Binding-site contacts:
Ligand atom CB contacts residue ASN203 of chain 1.A at 3.3 Å.
Ligand atom P contacts residue TYR158 of chain 1.A at 3.7 Å.
Ligand atom CB contacts residue ASN203 of chain 1.A at 3.5 Å.
Ligand atom CE2 contacts residue ASN78 of chain 1.A at 3.5 Å.
Ligand atom OE1 contacts residue LYS150 of chain 1.A at 2.7 Å (salt-bridge).
Ligand atom O contacts residue LEU257 of chain 1.A at 3.5 Å.
Ligand atom CA contacts residue ASN254 of chain 1.A at 3.6 Å.
Ligand atom O contacts residue 6SP1 of chain 1.H at 3.0 Å (h-bond).
Ligand atom CA contacts residue ASN203 of chain 1.A at 3.6 Å.
Ligand atom O contacts residue VAL206 of chain 1.A at 3.2 Å.
Ligand atom CD contacts residue LEU250 of chain 1.A at 3.6 Å (hydrophobic).
Ligand atom O2P contacts residue ARG157 of chain 1.A at 2.8 Å (salt-bridge).
Ligand atom N contacts residue ASN254 of chain 1.A at 2.8 Å (h-bond).
Ligand atom O contacts residue LEU202 of chain 1.A at 3.6 Å.
Ligand atom O contacts residue ASN254 of chain 1.A at 2.8 Å (h-bond).
Ligand atom OE2 contacts residue GLY199 of chain 1.A at 3.7 Å.
Ligand atom N contacts residue GLU210 of chain 1.A at 3.4 Å (salt-bridge).
Ligand atom O2P contacts residue TYR158 of chain 1.A at 2.6 Å (h-bond).
Ligand atom CG contacts residue LEU250 of chain 1.A at 3.7 Å (hydrophobic).
Ligand atom CB contacts residue GLU210 of chain 1.A at 3.5 Å.
Ligand atom CB contacts residue ASN254 of chain 1.A at 3.6 Å.
Ligand atom O1P contacts residue ARG157 of chain 1.A at 2.8 Å (salt-bridge).
Ligand atom CA contacts residue ASN254 of chain 1.A at 3.7 Å.
Ligand atom C contacts residue ASN254 of chain 1.A at 3.7 Å.
Ligand atom CD2 contacts residue ASN78 of chain 1.A at 3.7 Å.
Ligand atom N contacts residue LEU202 of chain 1.A at 3.4 Å.
Ligand atom CD1 contacts residue ASN254 of chain 1.A at 3.4 Å.
Ligand atom C contacts residue LEU202 of chain 1.A at 3.5 Å (hydrophobic).
Ligand atom O1P contacts residue ARG84 of chain 1.A at 2.9 Å (salt-bridge).
Ligand atom CD contacts residue LYS150 of chain 1.A at 3.5 Å.
Ligand atom O3P contacts residue ARG84 of chain 1.A at 2.9 Å (salt-bridge).
Ligand atom OG contacts residue GLU210 of chain 1.A at 3.6 Å (salt-bridge).
Ligand atom P contacts residue ARG157 of chain 1.A at 3.7 Å.
Ligand atom OE2 contacts residue LYS150 of chain 1.A at 3.5 Å.
Ligand atom N contacts residue ASN203 of chain 1.A at 2.8 Å (h-bond).
Ligand atom P contacts residue ARG84 of chain 1.A at 3.7 Å.
Ligand atom C contacts residue ASN203 of chain 1.A at 3.6 Å.
Ligand atom OG contacts residue TRP258 of chain 1.A at 2.7 Å (h-bond).
Ligand atom N contacts residue GLU210 of chain 1.A at 3.6 Å.
Ligand atom CA contacts residue LEU202 of chain 1.A at 3.7 Å (hydrophobic).

This small molecule binds to this protein.
Small molecule (SMILES): NC(N)=NCCC[C@H](N)C(=O)N[C@@H](CO)C(=O)N[C@@H](Cc1ccccc1)C(=O)N[C@@H](COP(=O)(O)O)C(=O)N[C@@H](CCC(=O)O)C(=O)N1CCC[C@H]1C(=O)N[C@H](C=O)Cc1ccccc1

Sequence of chain 1.A:
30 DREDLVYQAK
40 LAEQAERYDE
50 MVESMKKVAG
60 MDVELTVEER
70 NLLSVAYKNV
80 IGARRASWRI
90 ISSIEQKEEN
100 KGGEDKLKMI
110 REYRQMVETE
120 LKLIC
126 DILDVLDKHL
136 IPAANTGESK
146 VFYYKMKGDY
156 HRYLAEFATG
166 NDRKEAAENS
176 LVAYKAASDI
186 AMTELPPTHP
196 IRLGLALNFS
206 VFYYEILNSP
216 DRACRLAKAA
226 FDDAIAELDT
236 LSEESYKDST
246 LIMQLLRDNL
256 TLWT